A protein and the small-molecule ligand that binds it are described below.
Small molecule (SMILES): N[C@@H](CCC(=O)O)C(=O)O

Sequence of chain 1.B:
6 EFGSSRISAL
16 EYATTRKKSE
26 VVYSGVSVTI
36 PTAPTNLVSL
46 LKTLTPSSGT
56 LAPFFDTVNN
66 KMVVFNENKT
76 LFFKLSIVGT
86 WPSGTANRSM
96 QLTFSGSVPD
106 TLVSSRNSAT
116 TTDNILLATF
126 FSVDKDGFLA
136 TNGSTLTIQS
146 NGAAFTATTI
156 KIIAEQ

Binding-site contacts:
Ligand atom OE2 contacts residue ILE158 of chain 1.B at 3.5 Å.
Ligand atom CB contacts residue SER127 of chain 1.A at 3.6 Å.
Ligand atom O contacts residue PHE133 of chain 1.A at 4.1 Å.
Ligand atom N contacts residue GLU25 of chain 1.B at 2.8 Å (salt-bridge).
Ligand atom N contacts residue ASP129 of chain 1.A at 2.9 Å (salt-bridge).
Ligand atom OE1 contacts residue LYS156 of chain 1.B at 2.8 Å (salt-bridge).
Ligand atom N contacts residue SER127 of chain 1.A at 2.9 Å (h-bond).
Ligand atom OE2 contacts residue PHE126 of chain 1.A at 3.3 Å.
Ligand atom OE2 contacts residue SER127 of chain 1.A at 2.8 Å (h-bond).
Ligand atom CA contacts residue SER127 of chain 1.A at 3.7 Å.
Ligand atom OE1 contacts residue LYS79 of chain 1.B at 3.1 Å (salt-bridge).
Ligand atom C contacts residue PHE133 of chain 1.A at 4.1 Å (hydrophobic).
Ligand atom CG contacts residue ILE158 of chain 1.B at 3.9 Å (hydrophobic).
Ligand atom O contacts residue GLY132 of chain 1.A at 4.4 Å.
Ligand atom OE2 contacts residue PHE125 of chain 1.A at 4.2 Å.
Ligand atom CA contacts residue GLU25 of chain 1.B at 3.4 Å.
Ligand atom C contacts residue LEU134 of chain 1.A at 3.9 Å (hydrophobic).
Ligand atom OE1 contacts residue ASP105 of chain 1.A at 3.9 Å.
Ligand atom CG contacts residue GLU25 of chain 1.B at 3.4 Å.
Ligand atom C contacts residue SER127 of chain 1.A at 4.2 Å.
Ligand atom OE1 contacts residue PHE126 of chain 1.A at 3.9 Å.
Ligand atom O contacts residue LEU134 of chain 1.A at 4.1 Å.
Ligand atom N contacts residue LYS23 of chain 1.B at 4.1 Å.
Ligand atom CB contacts residue GLU25 of chain 1.B at 4.0 Å.
Ligand atom OXT contacts residue LEU134 of chain 1.A at 2.9 Å (h-bond).
Ligand atom CD contacts residue SER127 of chain 1.A at 3.8 Å.
Ligand atom O contacts residue ASP129 of chain 1.A at 3.0 Å (salt-bridge).
Ligand atom CD contacts residue PHE126 of chain 1.A at 4.2 Å (hydrophobic).
Ligand atom CG contacts residue LYS156 of chain 1.B at 4.3 Å.
Ligand atom O contacts residue VAL128 of chain 1.A at 3.7 Å.
Ligand atom O contacts residue SER127 of chain 1.A at 3.8 Å.
Ligand atom CB contacts residue LEU134 of chain 1.A at 4.0 Å (hydrophobic).
Ligand atom C contacts residue ASP129 of chain 1.A at 4.2 Å.
Ligand atom CG contacts residue SER127 of chain 1.A at 4.0 Å.
Ligand atom CD contacts residue LYS79 of chain 1.B at 3.4 Å.
Ligand atom CA contacts residue ASP129 of chain 1.A at 4.2 Å.
Ligand atom OXT contacts residue PHE133 of chain 1.A at 3.6 Å.
Ligand atom OE2 contacts residue LYS79 of chain 1.B at 2.9 Å (salt-bridge).
Ligand atom CD contacts residue ILE158 of chain 1.B at 3.7 Å (hydrophobic).
Ligand atom CD contacts residue LYS156 of chain 1.B at 3.8 Å.

Sequence of chain 1.A:
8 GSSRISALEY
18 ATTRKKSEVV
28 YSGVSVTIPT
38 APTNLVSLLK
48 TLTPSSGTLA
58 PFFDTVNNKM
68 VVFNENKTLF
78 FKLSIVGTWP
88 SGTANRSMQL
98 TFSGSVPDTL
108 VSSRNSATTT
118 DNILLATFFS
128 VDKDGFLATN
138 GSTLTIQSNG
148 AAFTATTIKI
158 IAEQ